Sequence of chain 1.C:
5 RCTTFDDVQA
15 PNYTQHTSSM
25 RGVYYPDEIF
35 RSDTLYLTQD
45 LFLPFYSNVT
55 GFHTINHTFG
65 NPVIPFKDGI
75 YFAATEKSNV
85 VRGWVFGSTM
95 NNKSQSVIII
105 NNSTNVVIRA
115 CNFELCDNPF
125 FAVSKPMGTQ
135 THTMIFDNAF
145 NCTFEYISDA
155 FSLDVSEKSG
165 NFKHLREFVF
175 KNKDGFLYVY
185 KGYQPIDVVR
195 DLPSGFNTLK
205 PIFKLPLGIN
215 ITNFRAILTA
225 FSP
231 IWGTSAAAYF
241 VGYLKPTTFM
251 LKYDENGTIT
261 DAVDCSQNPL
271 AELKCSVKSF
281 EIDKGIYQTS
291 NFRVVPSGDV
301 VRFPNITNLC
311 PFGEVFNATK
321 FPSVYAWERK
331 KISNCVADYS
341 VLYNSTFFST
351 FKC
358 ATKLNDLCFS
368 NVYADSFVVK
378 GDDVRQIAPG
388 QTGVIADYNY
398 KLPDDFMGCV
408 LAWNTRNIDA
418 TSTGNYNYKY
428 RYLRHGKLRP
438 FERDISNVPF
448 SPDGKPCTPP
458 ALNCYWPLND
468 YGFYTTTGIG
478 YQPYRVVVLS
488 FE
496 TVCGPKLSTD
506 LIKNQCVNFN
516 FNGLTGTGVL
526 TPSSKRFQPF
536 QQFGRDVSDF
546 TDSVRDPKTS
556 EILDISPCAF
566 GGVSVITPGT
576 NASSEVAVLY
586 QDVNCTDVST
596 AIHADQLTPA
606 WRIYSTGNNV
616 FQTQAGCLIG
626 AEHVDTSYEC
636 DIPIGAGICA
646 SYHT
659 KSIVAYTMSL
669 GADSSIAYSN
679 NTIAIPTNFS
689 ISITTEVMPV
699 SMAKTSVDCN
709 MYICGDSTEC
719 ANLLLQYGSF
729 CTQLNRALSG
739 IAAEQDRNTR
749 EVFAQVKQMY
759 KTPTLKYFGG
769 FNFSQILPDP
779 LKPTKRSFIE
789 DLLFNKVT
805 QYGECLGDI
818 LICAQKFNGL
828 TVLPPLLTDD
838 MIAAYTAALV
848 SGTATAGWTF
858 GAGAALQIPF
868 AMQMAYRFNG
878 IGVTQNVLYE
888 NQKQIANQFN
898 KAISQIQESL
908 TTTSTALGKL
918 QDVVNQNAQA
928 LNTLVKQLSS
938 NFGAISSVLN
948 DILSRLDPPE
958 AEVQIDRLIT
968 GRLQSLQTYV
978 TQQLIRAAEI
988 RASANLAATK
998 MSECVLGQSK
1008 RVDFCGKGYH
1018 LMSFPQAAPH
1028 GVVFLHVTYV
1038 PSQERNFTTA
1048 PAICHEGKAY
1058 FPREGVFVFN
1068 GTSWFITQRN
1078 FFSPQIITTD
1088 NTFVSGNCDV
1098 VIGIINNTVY

The protein below binds the small molecule below.
Small molecule (SMILES): CC(=O)N[C@H]1[C@H](O[C@H]2[C@H](O)[C@@H](NC(C)=O)CO[C@@H]2CO)O[C@H](CO)[C@@H](O[C@@H]2O[C@H](CO)[C@@H](O)[C@H](O)[C@@H]2O)[C@@H]1O

Binding-site contacts:
Ligand atom C5 contacts residue ASN770 of chain 1.C at 3.6 Å.
Ligand atom O5 contacts residue SER772 of chain 1.C at 4.2 Å.
Ligand atom C4 contacts residue ASN770 of chain 1.C at 4.3 Å.
Ligand atom C5 contacts residue SER772 of chain 1.C at 3.9 Å.
Ligand atom O6 contacts residue GLN773 of chain 1.C at 2.8 Å (h-bond).
Ligand atom C7 contacts residue TYR765 of chain 1.C at 4.3 Å (hydrophobic).
Ligand atom C3 contacts residue SER772 of chain 1.C at 3.9 Å.
Ligand atom C8 contacts residue ASN770 of chain 1.C at 4.3 Å.
Ligand atom C1 contacts residue SER772 of chain 1.C at 3.6 Å.
Ligand atom N2 contacts residue SER772 of chain 1.C at 4.2 Å.
Ligand atom C7 contacts residue ASN770 of chain 1.C at 4.0 Å.
Ligand atom C8 contacts residue GLN773 of chain 1.C at 4.5 Å.
Ligand atom C2 contacts residue SER772 of chain 1.C at 4.1 Å.
Ligand atom C3 contacts residue ASN770 of chain 1.C at 3.9 Å.
Ligand atom O5 contacts residue ASN770 of chain 1.C at 2.3 Å (h-bond).
Ligand atom C8 contacts residue TYR765 of chain 1.C at 3.6 Å (hydrophobic).
Ligand atom C6 contacts residue GLN773 of chain 1.C at 3.8 Å.
Ligand atom C4 contacts residue SER772 of chain 1.C at 4.4 Å.
Ligand atom C1 contacts residue ASN770 of chain 1.C at 1.4 Å.
Ligand atom O6 contacts residue SER901 of chain 1.C at 3.2 Å (h-bond).
Ligand atom C8 contacts residue LYS764 of chain 1.C at 4.3 Å.
Ligand atom C2 contacts residue ASN770 of chain 1.C at 2.6 Å.
Ligand atom C5 contacts residue GLN773 of chain 1.C at 4.2 Å.
Ligand atom N2 contacts residue ASN770 of chain 1.C at 2.9 Å (h-bond).